This small molecule binds to this protein.
Small molecule (SMILES): CC(=O)N[C@H]1[C@H](O[C@H]2[C@H](O)[C@@H](NC(C)=O)CO[C@@H]2CO)O[C@H](CO)[C@@H](O)[C@@H]1O

Binding-site contacts:
Ligand atom C4 contacts residue ASN205 of chain 1.B at 4.3 Å.
Ligand atom N2 contacts residue ASN205 of chain 1.B at 2.9 Å (h-bond).
Ligand atom C7 contacts residue GLN217 of chain 1.B at 3.7 Å.
Ligand atom C2 contacts residue GLN217 of chain 1.B at 4.1 Å.
Ligand atom O7 contacts residue ALA214 of chain 1.B at 4.2 Å.
Ligand atom O7 contacts residue ASN205 of chain 1.B at 2.7 Å (h-bond).
Ligand atom O5 contacts residue SER208 of chain 1.B at 3.7 Å.
Ligand atom O5 contacts residue LEU212 of chain 1.B at 4.1 Å.
Ligand atom C5 contacts residue SER208 of chain 1.B at 4.4 Å.
Ligand atom C7 contacts residue VAL215 of chain 1.B at 4.2 Å (hydrophobic).
Ligand atom O5 contacts residue ASN205 of chain 1.B at 2.4 Å (h-bond).
Ligand atom O7 contacts residue GLN217 of chain 1.B at 4.2 Å.
Ligand atom C8 contacts residue GLN217 of chain 1.B at 4.1 Å.
Ligand atom C8 contacts residue ASN205 of chain 1.B at 4.2 Å.
Ligand atom C8 contacts residue VAL215 of chain 1.B at 3.8 Å (hydrophobic).
Ligand atom O7 contacts residue MET213 of chain 1.B at 4.1 Å.
Ligand atom C6 contacts residue SER208 of chain 1.B at 4.4 Å.
Ligand atom C5 contacts residue ASN205 of chain 1.B at 3.8 Å.
Ligand atom O6 contacts residue GLN217 of chain 1.B at 3.9 Å.
Ligand atom C1 contacts residue SER208 of chain 1.B at 4.1 Å.
Ligand atom C7 contacts residue ASN205 of chain 1.B at 3.0 Å.
Ligand atom O3 contacts residue GLN217 of chain 1.B at 2.9 Å (h-bond).
Ligand atom O6 contacts residue TRP220 of chain 1.B at 4.0 Å.
Ligand atom N2 contacts residue GLN217 of chain 1.B at 3.6 Å.
Ligand atom C3 contacts residue ASN205 of chain 1.B at 3.8 Å.
Ligand atom O7 contacts residue VAL215 of chain 1.B at 3.5 Å (h-bond).
Ligand atom C3 contacts residue GLN217 of chain 1.B at 4.0 Å.
Ligand atom C2 contacts residue ASN205 of chain 1.B at 2.5 Å.
Ligand atom C1 contacts residue ASN205 of chain 1.B at 1.5 Å.

Sequence of chain 1.B:
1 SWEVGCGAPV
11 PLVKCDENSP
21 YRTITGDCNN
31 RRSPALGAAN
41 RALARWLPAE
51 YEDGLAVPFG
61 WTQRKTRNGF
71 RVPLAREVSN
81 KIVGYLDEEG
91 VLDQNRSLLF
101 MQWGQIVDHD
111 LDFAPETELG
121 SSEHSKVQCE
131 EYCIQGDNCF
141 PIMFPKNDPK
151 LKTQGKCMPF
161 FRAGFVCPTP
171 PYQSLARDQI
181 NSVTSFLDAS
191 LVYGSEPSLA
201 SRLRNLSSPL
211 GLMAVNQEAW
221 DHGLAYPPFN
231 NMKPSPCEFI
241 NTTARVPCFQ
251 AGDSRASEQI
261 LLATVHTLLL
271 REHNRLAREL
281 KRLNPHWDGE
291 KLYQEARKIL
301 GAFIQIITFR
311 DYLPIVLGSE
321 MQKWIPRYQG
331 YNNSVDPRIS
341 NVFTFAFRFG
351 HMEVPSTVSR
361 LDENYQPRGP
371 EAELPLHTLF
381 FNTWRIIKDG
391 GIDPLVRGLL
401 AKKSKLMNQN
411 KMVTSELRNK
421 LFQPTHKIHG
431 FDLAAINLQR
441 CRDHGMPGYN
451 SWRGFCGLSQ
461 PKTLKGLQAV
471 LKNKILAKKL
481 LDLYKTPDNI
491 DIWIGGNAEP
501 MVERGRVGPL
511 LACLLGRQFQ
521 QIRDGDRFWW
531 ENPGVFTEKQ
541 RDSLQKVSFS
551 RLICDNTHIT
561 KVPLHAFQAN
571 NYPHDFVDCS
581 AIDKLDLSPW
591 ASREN